Binding-site contacts:
Ligand atom C4 contacts residue TRP340 of chain 2.B at 3.5 Å (hydrophobic).
Ligand atom C3 contacts residue ASP65 of chain 2.B at 3.6 Å.
Ligand atom O6 contacts residue PRO154 of chain 2.B at 3.3 Å.
Ligand atom O2 contacts residue TRP62 of chain 2.B at 3.3 Å (h-bond).
Ligand atom C6 contacts residue TYR155 of chain 2.B at 3.8 Å (hydrophobic).
Ligand atom C3 contacts residue TRP340 of chain 2.B at 4.1 Å (hydrophobic).
Ligand atom O2 contacts residue LYS15 of chain 2.B at 3.1 Å (salt-bridge).
Ligand atom O2 contacts residue ASP65 of chain 2.B at 2.8 Å (salt-bridge).
Ligand atom O6 contacts residue PHE156 of chain 2.B at 3.9 Å.
Ligand atom O5 contacts residue ASP14 of chain 2.B at 3.9 Å.
Ligand atom C6 contacts residue GLU153 of chain 2.B at 4.0 Å.
Ligand atom O5 contacts residue TYR155 of chain 2.B at 3.3 Å.
Ligand atom C3 contacts residue TRP62 of chain 2.B at 3.8 Å (hydrophobic).
Ligand atom C5 contacts residue TYR155 of chain 2.B at 4.1 Å (hydrophobic).
Ligand atom O1 contacts residue ASP14 of chain 2.B at 2.8 Å (salt-bridge).
Ligand atom C2 contacts residue GLU111 of chain 2.B at 3.3 Å.
Ligand atom C6 contacts residue PHE156 of chain 2.B at 4.1 Å (hydrophobic).
Ligand atom C1 contacts residue ASP14 of chain 2.B at 3.6 Å.
Ligand atom C1 contacts residue LYS15 of chain 2.B at 4.0 Å.
Ligand atom C2 contacts residue TRP340 of chain 2.B at 4.0 Å (hydrophobic).
Ligand atom C6 contacts residue PRO154 of chain 2.B at 3.8 Å (hydrophobic).
Ligand atom O4 contacts residue TRP340 of chain 2.B at 3.9 Å.
Ligand atom O5 contacts residue TRP230 of chain 2.B at 4.1 Å.
Ligand atom C1 contacts residue TYR155 of chain 2.B at 3.7 Å (hydrophobic).
Ligand atom C6 contacts residue TRP340 of chain 2.B at 3.6 Å (hydrophobic).
Ligand atom O3 contacts residue ASP65 of chain 2.B at 2.7 Å (salt-bridge).
Ligand atom O3 contacts residue TRP62 of chain 2.B at 3.5 Å (h-bond).
Ligand atom O6 contacts residue TYR155 of chain 2.B at 3.1 Å (h-bond).
Ligand atom C2 contacts residue ASP65 of chain 2.B at 3.4 Å.
Ligand atom O3 contacts residue ALA63 of chain 2.B at 3.3 Å.
Ligand atom O2 contacts residue ALA63 of chain 2.B at 3.5 Å.
Ligand atom C2 contacts residue LYS15 of chain 2.B at 4.0 Å.
Ligand atom O3 contacts residue GLU111 of chain 2.B at 3.7 Å.
Ligand atom O3 contacts residue ARG66 of chain 2.B at 2.9 Å (salt-bridge).
Ligand atom O3 contacts residue TRP340 of chain 2.B at 3.8 Å.
Ligand atom O1 contacts residue TRP230 of chain 2.B at 3.3 Å.
Ligand atom O1 contacts residue LYS15 of chain 2.B at 3.2 Å (salt-bridge).
Ligand atom O4 contacts residue ARG66 of chain 2.B at 3.1 Å (salt-bridge).
Ligand atom O2 contacts residue GLU111 of chain 2.B at 2.8 Å (salt-bridge).
Ligand atom O6 contacts residue GLU153 of chain 2.B at 3.1 Å (salt-bridge).

Sequence of chain 2.B:
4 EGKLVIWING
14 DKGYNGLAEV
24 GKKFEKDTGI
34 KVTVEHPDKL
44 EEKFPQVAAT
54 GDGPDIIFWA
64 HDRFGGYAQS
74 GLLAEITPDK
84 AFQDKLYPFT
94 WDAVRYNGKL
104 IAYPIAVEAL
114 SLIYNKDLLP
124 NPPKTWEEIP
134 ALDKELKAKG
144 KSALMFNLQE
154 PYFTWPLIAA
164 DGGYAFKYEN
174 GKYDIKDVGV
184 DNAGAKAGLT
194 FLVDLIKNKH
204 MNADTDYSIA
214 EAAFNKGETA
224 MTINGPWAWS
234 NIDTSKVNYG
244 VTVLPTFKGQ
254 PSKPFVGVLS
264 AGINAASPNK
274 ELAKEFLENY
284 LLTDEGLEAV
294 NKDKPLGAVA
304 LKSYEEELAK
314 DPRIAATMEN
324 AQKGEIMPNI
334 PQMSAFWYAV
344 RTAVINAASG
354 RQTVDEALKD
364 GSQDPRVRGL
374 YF

This protein binds this small molecule.
Small molecule (SMILES): OC[C@H]1O[C@H](O[C@H]2[C@H](O)[C@@H](O)[C@H](O)O[C@@H]2CO)[C@H](O)[C@@H](O)[C@@H]1O